Binding-site contacts:
Ligand atom C16 contacts residue MET49 of chain 1.A at 3.6 Å (hydrophobic).
Ligand atom O6 contacts residue GLU166 of chain 1.A at 3.1 Å (salt-bridge).
Ligand atom C12 contacts residue HIS164 of chain 1.A at 3.2 Å.
Ligand atom C1 contacts residue LEU27 of chain 1.A at 3.7 Å (hydrophobic).
Ligand atom C4 contacts residue HIS41 of chain 1.A at 3.3 Å.
Ligand atom N1 contacts residue PHE140 of chain 1.A at 3.4 Å (h-bond).
Ligand atom C13 contacts residue MET165 of chain 1.A at 3.6 Å (hydrophobic).
Ligand atom C10 contacts residue LEU141 of chain 1.A at 3.1 Å (hydrophobic).
Ligand atom N3 contacts residue GLU166 of chain 1.A at 3.6 Å (salt-bridge).
Ligand atom N3 contacts residue HIS164 of chain 1.A at 3.5 Å (h-bond).
Ligand atom C15 contacts residue HIS164 of chain 1.A at 3.3 Å.
Ligand atom C15 contacts residue MET165 of chain 1.A at 3.5 Å (hydrophobic).
Ligand atom O3 contacts residue LEU141 of chain 1.A at 3.0 Å (h-bond).
Ligand atom C8 contacts residue HIS163 of chain 1.A at 3.4 Å.
Ligand atom O4 contacts residue MET49 of chain 1.A at 3.2 Å (h-bond).
Ligand atom O1 contacts residue GLY143 of chain 1.A at 3.7 Å.
Ligand atom C21 contacts residue GLU166 of chain 1.A at 3.2 Å.
Ligand atom C18 contacts residue GLU166 of chain 1.A at 3.1 Å.
Ligand atom O1 contacts residue THR26 of chain 1.A at 3.4 Å (h-bond).
Ligand atom C4 contacts residue HIS164 of chain 1.A at 3.5 Å.
Ligand atom C3 contacts residue HIS41 of chain 1.A at 3.5 Å.
Ligand atom C15 contacts residue HIS41 of chain 1.A at 3.3 Å.
Ligand atom C6 contacts residue CYS145 of chain 1.A at 3.7 Å (hydrophobic).
Ligand atom C5 contacts residue HIS164 of chain 1.A at 3.2 Å.
Ligand atom N3 contacts residue MET165 of chain 1.A at 3.4 Å.
Ligand atom C2 contacts residue CYS145 of chain 1.A at 3.2 Å (hydrophobic).
Ligand atom C20 contacts residue GLU166 of chain 1.A at 3.5 Å.
Ligand atom C4 contacts residue CYS145 of chain 1.A at 1.8 Å (hydrophobic).
Ligand atom C8 contacts residue HIS164 of chain 1.A at 3.5 Å.
Ligand atom C1 contacts residue THR25 of chain 1.A at 3.6 Å.
Ligand atom O2 contacts residue GLY143 of chain 1.A at 3.1 Å (h-bond).
Ligand atom C9 contacts residue HIS163 of chain 1.A at 3.1 Å.
Ligand atom O2 contacts residue CYS145 of chain 1.A at 2.9 Å (h-bond).
Ligand atom C5 contacts residue CYS145 of chain 1.A at 2.9 Å (hydrophobic).
Ligand atom O2 contacts residue SER144 of chain 1.A at 3.0 Å (h-bond).
Ligand atom C1 contacts residue THR26 of chain 1.A at 3.4 Å.
Ligand atom O1 contacts residue LEU27 of chain 1.A at 3.6 Å.
Ligand atom O3 contacts residue ASN142 of chain 1.A at 2.9 Å (h-bond).
Ligand atom C3 contacts residue CYS145 of chain 1.A at 2.9 Å (hydrophobic).
Ligand atom N1 contacts residue LEU141 of chain 1.A at 3.4 Å (h-bond).

Sequence of chain 1.A:
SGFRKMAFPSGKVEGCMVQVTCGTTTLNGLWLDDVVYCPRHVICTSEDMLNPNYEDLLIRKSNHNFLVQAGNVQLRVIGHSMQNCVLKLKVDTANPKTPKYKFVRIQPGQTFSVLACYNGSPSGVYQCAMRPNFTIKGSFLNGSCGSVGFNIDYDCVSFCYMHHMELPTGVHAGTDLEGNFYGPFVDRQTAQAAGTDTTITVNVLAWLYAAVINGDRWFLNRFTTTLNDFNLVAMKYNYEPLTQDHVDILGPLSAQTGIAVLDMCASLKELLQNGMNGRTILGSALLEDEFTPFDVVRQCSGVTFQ

The protein below binds the small molecule below.
Small molecule (SMILES): COC(=O)CC[C@@H](C[C@@H]1CCNC1=O)NC(=O)[C@H](CC(C)C)NC(=O)OCc1ccccc1